The protein below binds the small molecule below.
Small molecule (SMILES): Nc1ncnc2c1ncn2[C@@H]1O[C@H](CO[P](=O)(O)O[P](=O)(O)NP(=O)(O)O)[C@@H](O)[C@H]1O

Sequence of chain 1.A:
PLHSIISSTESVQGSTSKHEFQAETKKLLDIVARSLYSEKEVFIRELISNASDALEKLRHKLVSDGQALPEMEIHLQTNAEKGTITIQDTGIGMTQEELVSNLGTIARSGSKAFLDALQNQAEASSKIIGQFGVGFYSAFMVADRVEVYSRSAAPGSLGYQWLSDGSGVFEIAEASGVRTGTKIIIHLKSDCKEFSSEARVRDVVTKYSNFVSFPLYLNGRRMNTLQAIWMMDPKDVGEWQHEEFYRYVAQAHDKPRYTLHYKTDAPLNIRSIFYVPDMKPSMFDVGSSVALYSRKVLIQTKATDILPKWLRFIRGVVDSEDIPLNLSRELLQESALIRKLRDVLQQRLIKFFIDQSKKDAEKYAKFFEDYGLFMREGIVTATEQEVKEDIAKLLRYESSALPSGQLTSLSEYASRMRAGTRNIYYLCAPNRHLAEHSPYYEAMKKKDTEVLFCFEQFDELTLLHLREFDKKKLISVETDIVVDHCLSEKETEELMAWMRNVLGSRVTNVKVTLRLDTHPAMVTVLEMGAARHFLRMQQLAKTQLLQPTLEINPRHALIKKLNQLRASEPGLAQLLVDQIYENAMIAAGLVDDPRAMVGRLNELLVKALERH

Binding-site contacts:
Ligand atom O2G contacts residue VAL150 of chain 1.A at 3.4 Å (h-bond).
Ligand atom O1G contacts residue GLY146 of chain 1.A at 3.2 Å.
Ligand atom O3' contacts residue SER127 of chain 1.A at 3.5 Å (h-bond).
Ligand atom C5' contacts residue K1 of chain 1.F at 3.3 Å.
Ligand atom N6 contacts residue ASP105 of chain 1.A at 2.8 Å (salt-bridge).
Ligand atom N1 contacts residue ALA70 of chain 1.A at 3.4 Å.
Ligand atom C8 contacts residue ASN66 of chain 1.A at 3.4 Å.
Ligand atom O1B contacts residue ASN66 of chain 1.A at 3.0 Å (h-bond).
Ligand atom O3' contacts residue GLY126 of chain 1.A at 3.0 Å (h-bond).
Ligand atom N3 contacts residue MET110 of chain 1.A at 3.3 Å (h-bond).
Ligand atom O2A contacts residue ASN66 of chain 1.A at 2.6 Å (h-bond).
Ligand atom O3' contacts residue SER125 of chain 1.A at 3.3 Å.
Ligand atom O1G contacts residue GLN147 of chain 1.A at 3.2 Å (h-bond).
Ligand atom O2B contacts residue SER127 of chain 1.A at 3.4 Å (h-bond).
Ligand atom O2G contacts residue GLY149 of chain 1.A at 3.2 Å (h-bond).
Ligand atom O2B contacts residue SER125 of chain 1.A at 3.2 Å.
Ligand atom O3G contacts residue GLY151 of chain 1.A at 3.3 Å.
Ligand atom O2B contacts residue GLY146 of chain 1.A at 3.3 Å.
Ligand atom O2A contacts residue PHE152 of chain 1.A at 3.5 Å (h-bond).
Ligand atom O3G contacts residue MG1 of chain 1.E at 2.0 Å.
Ligand atom O1A contacts residue GLY151 of chain 1.A at 2.7 Å (h-bond).
Ligand atom N7 contacts residue ASN66 of chain 1.A at 3.3 Å (h-bond).
Ligand atom O3A contacts residue GLY149 of chain 1.A at 3.4 Å.
Ligand atom O1A contacts residue VAL150 of chain 1.A at 3.4 Å (h-bond).
Ligand atom O1B contacts residue MG1 of chain 1.E at 2.2 Å.
Ligand atom O1A contacts residue GLY149 of chain 1.A at 3.3 Å.
Ligand atom N1 contacts residue THR198 of chain 1.A at 3.0 Å (h-bond).
Ligand atom O1A contacts residue PHE152 of chain 1.A at 2.8 Å (h-bond).
Ligand atom O2G contacts residue GLY151 of chain 1.A at 3.1 Å (h-bond).
Ligand atom O2A contacts residue MG1 of chain 1.E at 2.8 Å.
Ligand atom PG contacts residue MG1 of chain 1.E at 3.3 Å.
Ligand atom N3B contacts residue GLN147 of chain 1.A at 3.3 Å (h-bond).
Ligand atom N3B contacts residue GLY149 of chain 1.A at 2.9 Å (h-bond).
Ligand atom N3B contacts residue GLY146 of chain 1.A at 3.4 Å.
Ligand atom O4' contacts residue ASN118 of chain 1.A at 3.5 Å.
Ligand atom N3B contacts residue PHE148 of chain 1.A at 3.3 Å (h-bond).
Ligand atom O1G contacts residue ARG349 of chain 1.A at 2.3 Å (salt-bridge).
Ligand atom O2' contacts residue LYS73 of chain 1.A at 3.5 Å (salt-bridge).
Ligand atom O2' contacts residue GLY126 of chain 1.A at 3.2 Å (h-bond).
Ligand atom O2G contacts residue PHE148 of chain 1.A at 3.3 Å.